This small molecule binds to this protein.
Small molecule (SMILES): Cn1cc(-c2ccnc3c2OCCNC3)c(-c2ccc(F)cc2)n1

Sequence of chain 1.D:
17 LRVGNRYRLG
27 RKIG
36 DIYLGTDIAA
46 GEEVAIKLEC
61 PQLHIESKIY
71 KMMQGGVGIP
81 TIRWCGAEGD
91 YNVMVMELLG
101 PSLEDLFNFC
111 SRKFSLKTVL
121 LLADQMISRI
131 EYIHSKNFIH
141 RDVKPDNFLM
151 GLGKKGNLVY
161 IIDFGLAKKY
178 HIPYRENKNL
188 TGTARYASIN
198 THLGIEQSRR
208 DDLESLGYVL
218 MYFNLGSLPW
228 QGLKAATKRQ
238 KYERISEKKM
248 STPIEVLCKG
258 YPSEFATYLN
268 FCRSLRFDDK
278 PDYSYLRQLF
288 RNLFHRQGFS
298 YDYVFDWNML

Binding-site contacts:
Ligand atom C3 contacts residue LEU99 of chain 1.D at 3.5 Å (hydrophobic).
Ligand atom F1 contacts residue MET94 of chain 1.D at 3.4 Å.
Ligand atom C9 contacts residue MET96 of chain 1.D at 3.6 Å (hydrophobic).
Ligand atom C1 contacts residue LEU149 of chain 1.D at 3.6 Å (hydrophobic).
Ligand atom C8 contacts residue MET96 of chain 1.D at 3.2 Å (hydrophobic).
Ligand atom N1 contacts residue LEU98 of chain 1.D at 3.9 Å.
Ligand atom C13 contacts residue ILE37 of chain 1.D at 3.8 Å (hydrophobic).
Ligand atom C11 contacts residue ILE37 of chain 1.D at 3.7 Å (hydrophobic).
Ligand atom C15 contacts residue LEU149 of chain 1.D at 3.8 Å (hydrophobic).
Ligand atom N1 contacts residue ALA50 of chain 1.D at 3.5 Å.
Ligand atom C9 contacts residue LYS52 of chain 1.D at 3.6 Å.
Ligand atom C3 contacts residue ALA50 of chain 1.D at 3.3 Å (hydrophobic).
Ligand atom C8 contacts residue LYS52 of chain 1.D at 3.8 Å.
Ligand atom C2 contacts residue LEU149 of chain 1.D at 3.8 Å (hydrophobic).
Ligand atom C2 contacts residue ALA50 of chain 1.D at 3.8 Å (hydrophobic).
Ligand atom C18 contacts residue LEU99 of chain 1.D at 3.0 Å (hydrophobic).
Ligand atom N4 contacts residue LEU99 of chain 1.D at 2.9 Å (h-bond).
Ligand atom C2 contacts residue MET96 of chain 1.D at 3.6 Å (hydrophobic).
Ligand atom N2 contacts residue ILE37 of chain 1.D at 3.5 Å.
Ligand atom N1 contacts residue LEU99 of chain 1.D at 3.0 Å (h-bond).
Ligand atom F1 contacts residue MET96 of chain 1.D at 3.5 Å.
Ligand atom C17 contacts residue ILE29 of chain 1.D at 3.9 Å (hydrophobic).
Ligand atom C11 contacts residue ALA50 of chain 1.D at 3.7 Å (hydrophobic).
Ligand atom C14 contacts residue LEU99 of chain 1.D at 3.6 Å (hydrophobic).
Ligand atom C17 contacts residue GLY100 of chain 1.D at 3.4 Å.
Ligand atom C10 contacts residue MET96 of chain 1.D at 3.7 Å (hydrophobic).
Ligand atom C10 contacts residue ALA50 of chain 1.D at 3.7 Å (hydrophobic).
Ligand atom N4 contacts residue GLY100 of chain 1.D at 3.1 Å (h-bond).
Ligand atom C16 contacts residue GLY100 of chain 1.D at 3.8 Å.
Ligand atom C18 contacts residue LEU98 of chain 1.D at 3.7 Å (hydrophobic).
Ligand atom F1 contacts residue LYS52 of chain 1.D at 3.6 Å.
Ligand atom C13 contacts residue ILE162 of chain 1.D at 3.5 Å (hydrophobic).
Ligand atom O1 contacts residue ILE29 of chain 1.D at 3.3 Å.
Ligand atom N2 contacts residue ILE162 of chain 1.D at 3.9 Å.
Ligand atom C12 contacts residue ILE162 of chain 1.D at 3.6 Å (hydrophobic).
Ligand atom C5 contacts residue ILE37 of chain 1.D at 3.8 Å (hydrophobic).
Ligand atom N3 contacts residue ILE162 of chain 1.D at 3.4 Å.
Ligand atom C3 contacts residue GLU97 of chain 1.D at 3.7 Å.
Ligand atom N3 contacts residue ILE37 of chain 1.D at 3.8 Å.
Ligand atom C7 contacts residue MET96 of chain 1.D at 3.6 Å (hydrophobic).